Sequence of chain 1.A:
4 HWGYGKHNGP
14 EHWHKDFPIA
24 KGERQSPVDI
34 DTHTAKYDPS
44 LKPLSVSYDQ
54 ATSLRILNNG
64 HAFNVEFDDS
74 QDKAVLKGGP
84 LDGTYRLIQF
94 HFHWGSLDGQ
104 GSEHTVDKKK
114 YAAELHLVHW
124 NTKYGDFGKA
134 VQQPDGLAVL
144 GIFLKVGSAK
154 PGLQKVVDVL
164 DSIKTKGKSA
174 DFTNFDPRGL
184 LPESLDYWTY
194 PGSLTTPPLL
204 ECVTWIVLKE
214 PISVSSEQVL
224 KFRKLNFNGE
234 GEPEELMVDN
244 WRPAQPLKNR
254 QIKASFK

Binding-site contacts:
Ligand atom DN1 contacts residue HIS96 of chain 1.A at 3.4 Å.
Ligand atom C1 contacts residue LEU197 of chain 1.A at 3.3 Å (hydrophobic).
Ligand atom S1 contacts residue THR198 of chain 1.A at 3.0 Å.
Ligand atom C2 contacts residue LEU197 of chain 1.A at 2.9 Å (hydrophobic).
Ligand atom O2 contacts residue THR198 of chain 1.A at 2.1 Å.
Ligand atom C9 contacts residue VAL134 of chain 1.A at 3.4 Å (hydrophobic).
Ligand atom O1 contacts residue TRP208 of chain 1.A at 3.4 Å.
Ligand atom O1 contacts residue VAL142 of chain 1.A at 2.9 Å.
Ligand atom O3 contacts residue PHE130 of chain 1.A at 3.0 Å.
Ligand atom C4 contacts residue LEU197 of chain 1.A at 3.4 Å (hydrophobic).
Ligand atom C7 contacts residue LEU197 of chain 1.A at 2.8 Å (hydrophobic).
Ligand atom O1 contacts residue VAL121 of chain 1.A at 3.0 Å.
Ligand atom S2 contacts residue VAL121 of chain 1.A at 3.1 Å.
Ligand atom C6 contacts residue LEU197 of chain 1.A at 3.0 Å (hydrophobic).
Ligand atom DN1 contacts residue THR198 of chain 1.A at 1.9 Å.
Ligand atom N2 contacts residue THR198 of chain 1.A at 3.2 Å.
Ligand atom C9 contacts residue PRO201 of chain 1.A at 3.4 Å (hydrophobic).
Ligand atom C7 contacts residue THR199 of chain 1.A at 3.1 Å.
Ligand atom C3 contacts residue LEU197 of chain 1.A at 2.8 Å (hydrophobic).
Ligand atom S1 contacts residue HIS94 of chain 1.A at 3.4 Å.
Ligand atom N1 contacts residue HIS94 of chain 1.A at 3.3 Å (h-bond).
Ligand atom O2 contacts residue LEU197 of chain 1.A at 2.5 Å.
Ligand atom N1 contacts residue HIS96 of chain 1.A at 3.3 Å (h-bond).
Ligand atom N2 contacts residue LEU197 of chain 1.A at 2.6 Å.
Ligand atom C1 contacts residue HIS94 of chain 1.A at 3.4 Å.
Ligand atom C4 contacts residue PHE130 of chain 1.A at 3.0 Å (hydrophobic).
Ligand atom O1 contacts residue HIS119 of chain 1.A at 3.1 Å.
Ligand atom C9 contacts residue PHE130 of chain 1.A at 3.1 Å (hydrophobic).
Ligand atom C6 contacts residue PRO201 of chain 1.A at 3.1 Å (hydrophobic).
Ligand atom N2 contacts residue THR199 of chain 1.A at 3.1 Å.
Ligand atom DN1 contacts residue ZN1 of chain 1.B at 2.5 Å.
Ligand atom N1 contacts residue ZN1 of chain 1.B at 2.0 Å.
Ligand atom O1 contacts residue HIS94 of chain 1.A at 2.6 Å.
Ligand atom S2 contacts residue HIS94 of chain 1.A at 3.0 Å.
Ligand atom C8 contacts residue PHE130 of chain 1.A at 3.3 Å (hydrophobic).
Ligand atom O2 contacts residue TRP208 of chain 1.A at 2.6 Å.
Ligand atom S1 contacts residue ZN1 of chain 1.B at 3.1 Å.
Ligand atom N1 contacts residue THR198 of chain 1.A at 2.8 Å (h-bond).
Ligand atom O1 contacts residue ZN1 of chain 1.B at 3.1 Å.
Ligand atom S2 contacts residue LEU197 of chain 1.A at 3.2 Å.

The small molecule below binds the protein below.
Small molecule (SMILES): CCOc1ccc2nc(S(N)(=O)=O)sc2c1